Sequence of chain 3.A:
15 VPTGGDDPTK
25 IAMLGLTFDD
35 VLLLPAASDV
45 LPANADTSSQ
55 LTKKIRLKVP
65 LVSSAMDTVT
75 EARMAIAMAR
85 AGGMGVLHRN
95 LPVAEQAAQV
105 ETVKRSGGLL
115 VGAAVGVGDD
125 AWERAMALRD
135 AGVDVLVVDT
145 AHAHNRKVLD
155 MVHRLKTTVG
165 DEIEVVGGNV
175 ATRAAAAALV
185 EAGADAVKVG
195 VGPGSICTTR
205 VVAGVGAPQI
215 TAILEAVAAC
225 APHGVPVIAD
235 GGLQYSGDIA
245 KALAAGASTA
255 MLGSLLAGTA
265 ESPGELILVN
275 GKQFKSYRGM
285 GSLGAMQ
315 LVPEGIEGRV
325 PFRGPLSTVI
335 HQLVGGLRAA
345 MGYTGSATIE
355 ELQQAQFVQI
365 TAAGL

Binding-site contacts:
Ligand atom O2P contacts residue GLY257 of chain 3.A at 3.0 Å (h-bond).
Ligand atom C6 contacts residue GLU318 of chain 3.A at 3.7 Å.
Ligand atom C6 contacts residue 6Q81 of chain 3.C at 3.2 Å.
Ligand atom C2 contacts residue GLU318 of chain 3.A at 3.4 Å.
Ligand atom O1P contacts residue SER199 of chain 3.A at 2.8 Å (h-bond).
Ligand atom O6 contacts residue GLY285 of chain 3.A at 2.7 Å (h-bond).
Ligand atom C2 contacts residue 6Q81 of chain 3.C at 3.3 Å.
Ligand atom O3P contacts residue GLY198 of chain 3.A at 3.6 Å.
Ligand atom C4' contacts residue ASP234 of chain 3.A at 3.5 Å.
Ligand atom O6 contacts residue MET284 of chain 3.A at 3.2 Å (h-bond).
Ligand atom N1 contacts residue 6Q81 of chain 3.C at 3.5 Å (h-bond).
Ligand atom C4 contacts residue ILE200 of chain 3.A at 3.7 Å (hydrophobic).
Ligand atom N3 contacts residue 6Q81 of chain 3.C at 3.2 Å.
Ligand atom N7 contacts residue MET284 of chain 3.A at 3.0 Å (h-bond).
Ligand atom C5' contacts residue TYR281 of chain 3.A at 3.5 Å (hydrophobic).
Ligand atom O6 contacts residue GLY319 of chain 3.A at 3.4 Å.
Ligand atom O2' contacts residue ASP234 of chain 3.A at 2.6 Å (salt-bridge).
Ligand atom C8 contacts residue MET70 of chain 3.A at 3.6 Å (hydrophobic).
Ligand atom O6 contacts residue 6Q81 of chain 3.C at 3.2 Å (h-bond).
Ligand atom C3' contacts residue SER68 of chain 3.A at 3.6 Å.
Ligand atom O2' contacts residue 6Q81 of chain 3.C at 3.4 Å.
Ligand atom C5 contacts residue ILE200 of chain 3.A at 3.5 Å (hydrophobic).
Ligand atom O5' contacts residue GLY235 of chain 3.A at 3.6 Å.
Ligand atom O3' contacts residue ASP234 of chain 3.A at 2.6 Å (salt-bridge).
Ligand atom O1P contacts residue SER258 of chain 3.A at 3.0 Å (h-bond).
Ligand atom O5' contacts residue GLY198 of chain 3.A at 3.6 Å.
Ligand atom N7 contacts residue GLY283 of chain 3.A at 3.6 Å.
Ligand atom O2P contacts residue SER258 of chain 3.A at 3.3 Å (h-bond).
Ligand atom C2 contacts residue CYS201 of chain 3.A at 3.2 Å (hydrophobic).
Ligand atom C3' contacts residue ASP234 of chain 3.A at 3.5 Å.
Ligand atom O1P contacts residue TYR281 of chain 3.A at 2.6 Å (h-bond).
Ligand atom C6 contacts residue GLY285 of chain 3.A at 3.7 Å.
Ligand atom O3' contacts residue MET255 of chain 3.A at 3.7 Å.
Ligand atom N1 contacts residue GLU318 of chain 3.A at 2.6 Å (salt-bridge).
Ligand atom O3P contacts residue GLY236 of chain 3.A at 3.0 Å (h-bond).
Ligand atom O3P contacts residue SER199 of chain 3.A at 2.9 Å (h-bond).
Ligand atom C4 contacts residue 6Q81 of chain 3.C at 3.5 Å.
Ligand atom O6 contacts residue GLY283 of chain 3.A at 3.2 Å.
Ligand atom O3' contacts residue SER68 of chain 3.A at 2.8 Å (h-bond).
Ligand atom O2' contacts residue ASN173 of chain 3.A at 3.7 Å.

This protein binds this small molecule.
Small molecule (SMILES): O=c1[nH]cnc2c1ncn2[C@@H]1O[C@H](COP(=O)(O)O)[C@@H](O)[C@H]1O